Binding-site contacts:
Ligand atom N2 contacts residue PRO680 of chain 1.D at 4.4 Å.
Ligand atom C2 contacts residue ASN681 of chain 1.D at 2.5 Å.
Ligand atom O5 contacts residue ASN681 of chain 1.D at 2.6 Å (h-bond).
Ligand atom C8 contacts residue PRO680 of chain 1.D at 4.1 Å (hydrophobic).
Ligand atom N2 contacts residue ASN681 of chain 1.D at 2.8 Å (h-bond).
Ligand atom C7 contacts residue ASN681 of chain 1.D at 4.0 Å.
Ligand atom C5 contacts residue ASN681 of chain 1.D at 3.8 Å.
Ligand atom C3 contacts residue ASN681 of chain 1.D at 3.9 Å.
Ligand atom C1 contacts residue ASN681 of chain 1.D at 1.6 Å.
Ligand atom C4 contacts residue ASN681 of chain 1.D at 4.4 Å.

The small molecule below binds the protein below.
Small molecule (SMILES): CC(=O)N[C@H]1[C@H](O[C@H]2[C@H](O)[C@@H](NC(C)=O)CO[C@@H]2CO)O[C@H](CO)[C@@H](O)[C@@H]1O

Sequence of chain 1.D:
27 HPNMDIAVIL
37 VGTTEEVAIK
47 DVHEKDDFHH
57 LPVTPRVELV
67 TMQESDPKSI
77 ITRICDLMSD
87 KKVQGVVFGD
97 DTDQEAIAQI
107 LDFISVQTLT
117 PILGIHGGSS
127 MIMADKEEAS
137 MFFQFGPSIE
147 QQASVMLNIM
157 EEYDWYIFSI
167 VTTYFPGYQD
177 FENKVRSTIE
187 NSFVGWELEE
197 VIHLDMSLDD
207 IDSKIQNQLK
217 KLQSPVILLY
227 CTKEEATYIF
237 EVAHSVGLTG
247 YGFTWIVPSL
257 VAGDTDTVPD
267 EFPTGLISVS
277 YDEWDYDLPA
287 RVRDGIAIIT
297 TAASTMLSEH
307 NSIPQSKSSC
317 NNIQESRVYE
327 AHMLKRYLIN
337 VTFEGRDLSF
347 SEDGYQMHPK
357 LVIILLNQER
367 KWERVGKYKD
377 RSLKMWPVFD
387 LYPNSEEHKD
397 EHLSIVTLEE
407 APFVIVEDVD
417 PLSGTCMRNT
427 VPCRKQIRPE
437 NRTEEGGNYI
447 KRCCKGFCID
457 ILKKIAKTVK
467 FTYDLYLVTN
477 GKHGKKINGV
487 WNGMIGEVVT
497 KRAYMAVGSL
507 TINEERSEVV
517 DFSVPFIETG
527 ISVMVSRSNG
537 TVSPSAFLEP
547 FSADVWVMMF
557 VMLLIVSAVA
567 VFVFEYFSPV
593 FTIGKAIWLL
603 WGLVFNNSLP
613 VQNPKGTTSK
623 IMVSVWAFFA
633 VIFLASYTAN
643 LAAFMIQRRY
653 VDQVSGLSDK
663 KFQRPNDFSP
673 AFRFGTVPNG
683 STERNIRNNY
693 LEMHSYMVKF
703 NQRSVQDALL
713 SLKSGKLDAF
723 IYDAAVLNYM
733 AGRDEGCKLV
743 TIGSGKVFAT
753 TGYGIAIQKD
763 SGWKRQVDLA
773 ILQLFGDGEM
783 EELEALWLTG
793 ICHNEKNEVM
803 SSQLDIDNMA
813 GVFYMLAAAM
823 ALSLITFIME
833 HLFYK